Binding-site contacts:
Ligand atom C7 contacts residue PRO67 of chain 1.E at 3.5 Å (hydrophobic).
Ligand atom C11 contacts residue TYR97 of chain 1.E at 3.7 Å (hydrophobic).
Ligand atom C2 contacts residue LYS283 of chain 1.E at 3.8 Å.
Ligand atom O contacts residue ASN89 of chain 1.E at 2.7 Å (h-bond).
Ligand atom C11 contacts residue HIS92 of chain 1.E at 4.0 Å.
Ligand atom C15 contacts residue HIS92 of chain 1.E at 3.9 Å.
Ligand atom C contacts residue ALA282 of chain 1.E at 3.4 Å (hydrophobic).
Ligand atom O1 contacts residue LYS283 of chain 1.E at 2.8 Å (salt-bridge).
Ligand atom C1 contacts residue ALA282 of chain 1.E at 3.6 Å (hydrophobic).
Ligand atom O7 contacts residue THR64 of chain 1.E at 3.4 Å.
Ligand atom C14 contacts residue HIS92 of chain 1.E at 3.6 Å.
Ligand atom C10 contacts residue TYR97 of chain 1.E at 3.4 Å (hydrophobic).
Ligand atom O1 contacts residue GLY279 of chain 1.E at 3.4 Å.
Ligand atom C9 contacts residue TYR97 of chain 1.E at 3.8 Å (hydrophobic).
Ligand atom C12 contacts residue HIS92 of chain 1.E at 3.7 Å.
Ligand atom C13 contacts residue HIS92 of chain 1.E at 3.5 Å.
Ligand atom C12 contacts residue PRO67 of chain 1.E at 4.0 Å (hydrophobic).
Ligand atom C14 contacts residue ASN89 of chain 1.E at 3.8 Å.
Ligand atom C3 contacts residue ALA282 of chain 1.E at 3.7 Å (hydrophobic).
Ligand atom C1 contacts residue LYS283 of chain 1.E at 3.7 Å.
Ligand atom O1 contacts residue ALA282 of chain 1.E at 3.9 Å.
Ligand atom S contacts residue ALA282 of chain 1.E at 4.0 Å.
Ligand atom C3 contacts residue HIS92 of chain 1.E at 4.0 Å.
Ligand atom O4 contacts residue PRO67 of chain 1.E at 3.8 Å.
Ligand atom C6 contacts residue PRO67 of chain 1.E at 3.6 Å (hydrophobic).
Ligand atom O7 contacts residue SER278 of chain 1.E at 2.8 Å.
Ligand atom O3 contacts residue ASN89 of chain 1.E at 3.8 Å.
Ligand atom S contacts residue ASN89 of chain 1.E at 3.9 Å.
Ligand atom C11 contacts residue GLY93 of chain 1.E at 3.5 Å.
Ligand atom O3 contacts residue HIS92 of chain 1.E at 3.5 Å.
Ligand atom O contacts residue ARG87 of chain 1.E at 3.3 Å (salt-bridge).
Ligand atom O7 contacts residue ALA282 of chain 1.E at 3.2 Å.
Ligand atom O3 contacts residue HIS98 of chain 1.E at 3.8 Å.
Ligand atom C8 contacts residue PRO67 of chain 1.E at 3.6 Å (hydrophobic).
Ligand atom O2 contacts residue LYS283 of chain 1.E at 3.0 Å (salt-bridge).
Ligand atom C4 contacts residue HIS92 of chain 1.E at 4.0 Å.
Ligand atom O7 contacts residue GLY279 of chain 1.E at 3.0 Å (h-bond).
Ligand atom C10 contacts residue GLY93 of chain 1.E at 3.4 Å.
Ligand atom O contacts residue THR64 of chain 1.E at 3.5 Å.
Ligand atom S contacts residue THR64 of chain 1.E at 3.8 Å.

Sequence of chain 1.E:
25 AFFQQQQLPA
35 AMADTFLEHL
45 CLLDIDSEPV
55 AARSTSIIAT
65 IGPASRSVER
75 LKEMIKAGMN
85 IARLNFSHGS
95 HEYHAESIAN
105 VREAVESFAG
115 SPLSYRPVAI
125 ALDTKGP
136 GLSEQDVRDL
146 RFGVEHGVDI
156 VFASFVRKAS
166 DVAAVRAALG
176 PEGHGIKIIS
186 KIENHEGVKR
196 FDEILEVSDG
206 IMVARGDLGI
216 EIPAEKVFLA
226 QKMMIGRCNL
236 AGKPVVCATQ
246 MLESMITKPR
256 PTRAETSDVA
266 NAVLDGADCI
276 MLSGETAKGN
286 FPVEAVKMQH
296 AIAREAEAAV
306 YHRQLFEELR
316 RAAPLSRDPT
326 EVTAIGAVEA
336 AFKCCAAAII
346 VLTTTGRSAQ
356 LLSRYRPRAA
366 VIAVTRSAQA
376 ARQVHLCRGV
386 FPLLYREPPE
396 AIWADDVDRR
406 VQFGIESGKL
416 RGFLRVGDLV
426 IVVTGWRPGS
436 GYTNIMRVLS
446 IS

A protein and the small-molecule ligand that binds it are described below.
Small molecule (SMILES): O=C(O)CCCCNS(=O)(=O)c1cc2c(c(O)c1O)C(=O)c1ccccc1C2=O